This small molecule binds to this protein.
Small molecule (SMILES): OC[C@H]1O[C@H](O)[C@@H](O)[C@@H](O)[C@@H]1O

Binding-site contacts:
Ligand atom O6 contacts residue NAG1 of chain 1.D at 4.2 Å.
Ligand atom C2 contacts residue BMA1 of chain 1.E at 3.4 Å.
Ligand atom C5 contacts residue BMA1 of chain 1.E at 3.3 Å.
Ligand atom C4 contacts residue BMA1 of chain 1.E at 4.4 Å.
Ligand atom C1 contacts residue BMA1 of chain 1.E at 3.4 Å.
Ligand atom C3 contacts residue BMA1 of chain 1.E at 3.5 Å.
Ligand atom O6 contacts residue BMA1 of chain 1.E at 4.0 Å.
Ligand atom O3 contacts residue BMA1 of chain 1.E at 4.5 Å.
Ligand atom O5 contacts residue BMA1 of chain 1.E at 3.1 Å (h-bond).
Ligand atom C6 contacts residue BMA1 of chain 1.E at 4.3 Å.